Sequence of chain 1.L:
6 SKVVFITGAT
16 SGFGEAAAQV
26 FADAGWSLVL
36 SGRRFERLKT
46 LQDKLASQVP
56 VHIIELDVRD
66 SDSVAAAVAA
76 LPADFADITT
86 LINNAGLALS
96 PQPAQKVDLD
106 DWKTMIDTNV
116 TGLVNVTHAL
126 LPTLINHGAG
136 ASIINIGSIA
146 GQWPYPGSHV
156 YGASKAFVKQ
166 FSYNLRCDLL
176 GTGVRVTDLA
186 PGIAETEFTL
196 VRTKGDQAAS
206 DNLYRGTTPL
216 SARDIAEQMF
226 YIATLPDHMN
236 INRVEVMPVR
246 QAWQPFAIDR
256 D

A protein and the small-molecule ligand that binds it are described below.
Small molecule (SMILES): O=S(=O)(O)CCO

Binding-site contacts:
Ligand atom C2 contacts residue NDP1 of chain 1.IA at 3.9 Å.
Ligand atom O5 contacts residue ARG197 of chain 1.L at 4.3 Å.
Ligand atom O7 contacts residue PHE193 of chain 1.L at 3.2 Å.
Ligand atom O6 contacts residue ILE144 of chain 1.L at 4.4 Å.
Ligand atom C1 contacts residue SER143 of chain 1.L at 3.2 Å.
Ligand atom C2 contacts residue ALA145 of chain 1.L at 4.3 Å (hydrophobic).
Ligand atom O7 contacts residue TYR150 of chain 1.L at 3.7 Å.
Ligand atom C2 contacts residue TYR150 of chain 1.L at 3.7 Å (hydrophobic).
Ligand atom S3 contacts residue ARG197 of chain 1.L at 4.0 Å.
Ligand atom O5 contacts residue TYR150 of chain 1.L at 2.2 Å (h-bond).
Ligand atom O7 contacts residue ARG197 of chain 1.L at 3.0 Å (salt-bridge).
Ligand atom S3 contacts residue TYR156 of chain 1.L at 4.2 Å.
Ligand atom O6 contacts residue NDP1 of chain 1.IA at 3.0 Å.
Ligand atom O7 contacts residue TYR156 of chain 1.L at 3.7 Å.
Ligand atom C1 contacts residue NDP1 of chain 1.IA at 3.5 Å.
Ligand atom O6 contacts residue GLY187 of chain 1.L at 3.7 Å.
Ligand atom S3 contacts residue ILE188 of chain 1.L at 4.5 Å.
Ligand atom O6 contacts residue PRO186 of chain 1.L at 4.4 Å.
Ligand atom S3 contacts residue TYR150 of chain 1.L at 3.3 Å (h-bond).
Ligand atom C2 contacts residue SER143 of chain 1.L at 3.5 Å.
Ligand atom O6 contacts residue ILE188 of chain 1.L at 3.3 Å.
Ligand atom C1 contacts residue PRO186 of chain 1.L at 4.3 Å (hydrophobic).
Ligand atom C2 contacts residue TYR156 of chain 1.L at 3.4 Å (hydrophobic).
Ligand atom O4 contacts residue ILE188 of chain 1.L at 3.2 Å.
Ligand atom O4 contacts residue PHE193 of chain 1.L at 4.1 Å.
Ligand atom S3 contacts residue PHE193 of chain 1.L at 4.1 Å.
Ligand atom C2 contacts residue PHE193 of chain 1.L at 4.3 Å (hydrophobic).
Ligand atom C1 contacts residue ILE144 of chain 1.L at 3.6 Å (hydrophobic).
Ligand atom O4 contacts residue ARG197 of chain 1.L at 4.4 Å.
Ligand atom C1 contacts residue ILE188 of chain 1.L at 4.3 Å (hydrophobic).